This small molecule binds to this protein.
Small molecule (SMILES): Nc1nc2c(ncn2[C@@H]2O[C@H](CO[P](=O)(O)C[P](=O)(O)OP(=O)(O)O)[C@@H](O)[C@H]2O)c(=O)[nH]1

Binding-site contacts:
Ligand atom PB contacts residue THR143 of chain 3.B at 3.3 Å.
Ligand atom O1B contacts residue GLN11 of chain 3.B at 3.2 Å (h-bond).
Ligand atom O3B contacts residue MG1 of chain 3.F at 3.8 Å.
Ligand atom C6 contacts residue GLN15 of chain 3.B at 3.6 Å.
Ligand atom PB contacts residue GLY10 of chain 3.B at 3.9 Å.
Ligand atom C4' contacts residue SER138 of chain 3.B at 3.2 Å.
Ligand atom N1 contacts residue ASN226 of chain 3.B at 2.7 Å (h-bond).
Ligand atom O2A contacts residue GLN11 of chain 3.B at 3.5 Å (h-bond).
Ligand atom N2 contacts residue ASN204 of chain 3.B at 2.6 Å (h-bond).
Ligand atom C6 contacts residue TYR222 of chain 3.B at 3.7 Å (hydrophobic).
Ligand atom PB contacts residue MG1 of chain 3.F at 3.7 Å.
Ligand atom C2 contacts residue ASN204 of chain 3.B at 3.4 Å.
Ligand atom O1A contacts residue GLN11 of chain 3.B at 3.1 Å.
Ligand atom N2 contacts residue ASN226 of chain 3.B at 2.9 Å (h-bond).
Ligand atom C2 contacts residue ASN226 of chain 3.B at 3.6 Å.
Ligand atom O2A contacts residue CYS12 of chain 3.B at 3.3 Å (h-bond).
Ligand atom O2G contacts residue GLY142 of chain 3.B at 3.0 Å (h-bond).
Ligand atom O3B contacts residue THR143 of chain 3.B at 3.1 Å (h-bond).
Ligand atom O6 contacts residue TYR222 of chain 3.B at 3.8 Å.
Ligand atom C6 contacts residue ASN226 of chain 3.B at 3.3 Å.
Ligand atom N3 contacts residue VAL169 of chain 3.B at 3.8 Å.
Ligand atom O6 contacts residue ASN226 of chain 3.B at 3.1 Å (h-bond).
Ligand atom N3 contacts residue ASN204 of chain 3.B at 3.0 Å (h-bond).
Ligand atom O3' contacts residue GLU181 of chain 3.B at 3.3 Å (salt-bridge).
Ligand atom O1G contacts residue THR143 of chain 3.B at 3.4 Å.
Ligand atom N1 contacts residue TYR222 of chain 3.B at 3.2 Å.
Ligand atom O1G contacts residue ALA97 of chain 3.B at 3.0 Å (h-bond).
Ligand atom O3B contacts residue GLY142 of chain 3.B at 3.5 Å (h-bond).
Ligand atom O2G contacts residue ASN99 of chain 3.B at 2.9 Å (h-bond).
Ligand atom O4' contacts residue SER138 of chain 3.B at 3.3 Å (h-bond).
Ligand atom O1B contacts residue GLY10 of chain 3.B at 3.7 Å.
Ligand atom O2B contacts residue THR143 of chain 3.B at 2.7 Å (h-bond).
Ligand atom O2B contacts residue GLY144 of chain 3.B at 2.7 Å (h-bond).
Ligand atom O3G contacts residue MG1 of chain 3.F at 2.5 Å.
Ligand atom C2 contacts residue TYR222 of chain 3.B at 3.5 Å (hydrophobic).
Ligand atom O2B contacts residue GLY10 of chain 3.B at 3.2 Å.
Ligand atom PG contacts residue GLY142 of chain 3.B at 3.9 Å.
Ligand atom O1B contacts residue MG1 of chain 3.F at 2.4 Å.
Ligand atom O6 contacts residue GLN15 of chain 3.B at 2.5 Å (h-bond).
Ligand atom PG contacts residue MG1 of chain 3.F at 3.5 Å.

Sequence of chain 3.B:
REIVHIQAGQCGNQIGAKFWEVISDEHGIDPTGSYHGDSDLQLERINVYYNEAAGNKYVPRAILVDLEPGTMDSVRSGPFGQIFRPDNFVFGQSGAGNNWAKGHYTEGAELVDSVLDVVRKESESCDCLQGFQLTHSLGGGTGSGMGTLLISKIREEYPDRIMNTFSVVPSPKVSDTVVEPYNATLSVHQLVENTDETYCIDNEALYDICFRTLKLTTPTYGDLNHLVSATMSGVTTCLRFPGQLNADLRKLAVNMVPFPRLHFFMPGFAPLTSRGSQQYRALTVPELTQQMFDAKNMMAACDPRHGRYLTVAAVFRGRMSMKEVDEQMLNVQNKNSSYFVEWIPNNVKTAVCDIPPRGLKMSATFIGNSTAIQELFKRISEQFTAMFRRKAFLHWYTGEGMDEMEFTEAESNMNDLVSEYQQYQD